Binding-site contacts:
Ligand atom C8 contacts residue LEU23 of chain 3.B at 3.5 Å (hydrophobic).
Ligand atom C7 contacts residue ASN25 of chain 3.B at 3.4 Å.
Ligand atom C8 contacts residue GLY68 of chain 3.B at 4.2 Å.
Ligand atom O7 contacts residue ASN25 of chain 3.B at 3.7 Å.
Ligand atom N2 contacts residue ASN42 of chain 3.B at 2.8 Å (h-bond).
Ligand atom C8 contacts residue TYR24 of chain 3.B at 4.0 Å (hydrophobic).
Ligand atom O5 contacts residue ASN25 of chain 3.B at 2.4 Å (h-bond).
Ligand atom C2 contacts residue ASN25 of chain 3.B at 2.4 Å.
Ligand atom O7 contacts residue GLY68 of chain 3.B at 2.8 Å (h-bond).
Ligand atom C7 contacts residue GLY68 of chain 3.B at 3.8 Å.
Ligand atom C4 contacts residue ASN25 of chain 3.B at 4.2 Å.
Ligand atom C7 contacts residue ASN42 of chain 3.B at 3.5 Å.
Ligand atom C7 contacts residue GLU66 of chain 3.B at 4.0 Å.
Ligand atom C1 contacts residue THR41 of chain 3.B at 4.5 Å.
Ligand atom C8 contacts residue GLN67 of chain 3.B at 3.6 Å.
Ligand atom C1 contacts residue ASN25 of chain 3.B at 1.4 Å.
Ligand atom C5 contacts residue ASN25 of chain 3.B at 3.7 Å.
Ligand atom C3 contacts residue ASN25 of chain 3.B at 3.8 Å.
Ligand atom C1 contacts residue ASN42 of chain 3.B at 4.0 Å.
Ligand atom C2 contacts residue ASN42 of chain 3.B at 3.8 Å.
Ligand atom N2 contacts residue ASN25 of chain 3.B at 2.9 Å (h-bond).
Ligand atom C7 contacts residue GLN67 of chain 3.B at 4.0 Å.
Ligand atom O7 contacts residue GLN67 of chain 3.B at 3.5 Å.
Ligand atom C8 contacts residue ASN25 of chain 3.B at 4.3 Å.
Ligand atom C8 contacts residue GLU66 of chain 3.B at 3.7 Å.
Ligand atom O7 contacts residue GLU66 of chain 3.B at 3.9 Å.
Ligand atom C8 contacts residue ASN42 of chain 3.B at 3.4 Å.
Ligand atom C3 contacts residue ASN42 of chain 3.B at 4.2 Å.

This small molecule binds to this protein.
Small molecule (SMILES): CC(=O)N[C@H]1[C@H](O[C@H]2[C@H](O)[C@@H](NC(C)=O)CO[C@@H]2CO)O[C@H](CO)[C@@H](O[C@@H]2O[C@H](CO)[C@@H](O)[C@H](O)[C@@H]2O)[C@@H]1O

Sequence of chain 3.B:
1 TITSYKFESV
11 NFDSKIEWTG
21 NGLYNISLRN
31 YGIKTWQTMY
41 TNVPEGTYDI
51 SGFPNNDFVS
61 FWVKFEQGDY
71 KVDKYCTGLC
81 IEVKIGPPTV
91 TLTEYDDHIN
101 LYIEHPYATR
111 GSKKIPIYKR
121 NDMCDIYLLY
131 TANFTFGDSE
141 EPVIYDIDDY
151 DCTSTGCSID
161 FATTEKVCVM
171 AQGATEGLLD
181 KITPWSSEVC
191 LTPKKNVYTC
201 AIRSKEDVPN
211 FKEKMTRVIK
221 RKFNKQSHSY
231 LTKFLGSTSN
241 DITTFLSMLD